Sequence of chain 1.A:
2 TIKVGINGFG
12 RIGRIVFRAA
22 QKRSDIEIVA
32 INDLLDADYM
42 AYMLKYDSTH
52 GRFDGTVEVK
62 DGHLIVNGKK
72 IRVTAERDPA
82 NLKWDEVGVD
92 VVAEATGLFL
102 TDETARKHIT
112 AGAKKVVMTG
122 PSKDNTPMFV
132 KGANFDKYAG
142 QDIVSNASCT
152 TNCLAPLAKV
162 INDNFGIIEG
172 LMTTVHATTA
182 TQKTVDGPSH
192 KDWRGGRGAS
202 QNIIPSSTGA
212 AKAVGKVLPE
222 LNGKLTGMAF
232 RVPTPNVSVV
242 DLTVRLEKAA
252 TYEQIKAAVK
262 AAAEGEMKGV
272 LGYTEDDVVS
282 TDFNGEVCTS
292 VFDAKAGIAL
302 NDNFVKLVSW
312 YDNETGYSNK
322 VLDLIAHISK

The small molecule below binds the protein below.
Small molecule (SMILES): OC[C@H]1O[C@H](O[C@H]2O[C@H](CO)[C@@H](O)[C@H](O)[C@H]2O)[C@H](O)[C@@H](O)[C@@H]1O

Binding-site contacts:
Ligand atom C6 contacts residue ASP193 of chain 2.A at 3.3 Å.
Ligand atom O6 contacts residue HIS191 of chain 2.A at 2.8 Å (h-bond).
Ligand atom C1 contacts residue ASP193 of chain 2.A at 4.1 Å.
Ligand atom O6 contacts residue TRP194 of chain 2.A at 3.1 Å (h-bond).
Ligand atom C1 contacts residue TRP194 of chain 2.A at 3.7 Å (hydrophobic).
Ligand atom C6 contacts residue TRP194 of chain 2.A at 3.6 Å (hydrophobic).
Ligand atom C6 contacts residue ASP278 of chain 1.A at 3.7 Å.
Ligand atom C2 contacts residue TRP194 of chain 2.A at 3.9 Å (hydrophobic).
Ligand atom O2 contacts residue ASP278 of chain 1.A at 2.7 Å (salt-bridge).
Ligand atom C5 contacts residue ASP193 of chain 2.A at 4.1 Å.
Ligand atom O6 contacts residue LYS192 of chain 2.A at 4.2 Å.
Ligand atom C4 contacts residue LYS192 of chain 2.A at 4.3 Å.
Ligand atom C1 contacts residue ASP278 of chain 1.A at 3.9 Å.
Ligand atom C5 contacts residue TRP194 of chain 2.A at 4.0 Å (hydrophobic).
Ligand atom C6 contacts residue ARG195 of chain 2.A at 3.8 Å.
Ligand atom O6 contacts residue ASP193 of chain 2.A at 3.9 Å.
Ligand atom O1 contacts residue ASP278 of chain 1.A at 4.3 Å.
Ligand atom O4 contacts residue SER208 of chain 2.A at 4.5 Å.
Ligand atom O5 contacts residue TRP194 of chain 2.A at 3.1 Å (h-bond).
Ligand atom O2 contacts residue LYS296 of chain 1.A at 4.0 Å.
Ligand atom O6 contacts residue ASP278 of chain 1.A at 2.8 Å (salt-bridge).
Ligand atom O5 contacts residue ASP193 of chain 2.A at 3.3 Å.
Ligand atom C2 contacts residue LYS192 of chain 2.A at 3.1 Å.
Ligand atom C3 contacts residue LYS192 of chain 2.A at 4.2 Å.
Ligand atom C2 contacts residue ASP278 of chain 1.A at 3.6 Å.
Ligand atom C6 contacts residue HIS191 of chain 2.A at 3.9 Å.
Ligand atom O5 contacts residue ASP278 of chain 1.A at 4.2 Å.
Ligand atom O5 contacts residue HIS191 of chain 2.A at 4.0 Å.
Ligand atom O2 contacts residue LYS192 of chain 2.A at 3.9 Å.
Ligand atom C1 contacts residue LYS192 of chain 2.A at 3.4 Å.
Ligand atom O6 contacts residue ARG195 of chain 2.A at 3.0 Å (salt-bridge).
Ligand atom O5 contacts residue LYS192 of chain 2.A at 3.6 Å (salt-bridge).
Ligand atom C5 contacts residue ASP278 of chain 1.A at 3.8 Å.
Ligand atom C4 contacts residue TRP194 of chain 2.A at 4.0 Å (hydrophobic).

Sequence of chain 2.A:
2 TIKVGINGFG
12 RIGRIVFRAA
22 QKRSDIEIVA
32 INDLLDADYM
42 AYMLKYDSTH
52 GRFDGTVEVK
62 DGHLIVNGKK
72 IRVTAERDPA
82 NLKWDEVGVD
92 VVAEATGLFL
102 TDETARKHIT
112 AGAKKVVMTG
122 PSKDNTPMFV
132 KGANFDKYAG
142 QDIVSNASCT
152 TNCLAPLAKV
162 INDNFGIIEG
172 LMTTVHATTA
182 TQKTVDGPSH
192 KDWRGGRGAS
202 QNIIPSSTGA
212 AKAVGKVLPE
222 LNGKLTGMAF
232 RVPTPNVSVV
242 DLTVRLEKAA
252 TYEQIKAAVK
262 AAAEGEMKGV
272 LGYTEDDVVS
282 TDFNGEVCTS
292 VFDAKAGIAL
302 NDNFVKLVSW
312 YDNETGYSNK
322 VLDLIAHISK